Binding-site contacts:
Ligand atom C44 contacts residue PHE40 of chain 1.C at 3.4 Å (hydrophobic).
Ligand atom C13 contacts residue GLY233 of chain 1.C at 3.5 Å.
Ligand atom O34 contacts residue SER207 of chain 1.C at 3.1 Å (h-bond).
Ligand atom N8 contacts residue SER229 of chain 1.C at 2.9 Å (h-bond).
Ligand atom C19 contacts residue GLY231 of chain 1.C at 3.4 Å.
Ligand atom C44 contacts residue CYS41 of chain 1.C at 3.5 Å (hydrophobic).
Ligand atom N8 contacts residue SER207 of chain 1.C at 3.4 Å (h-bond).
Ligand atom C7 contacts residue SER207 of chain 1.C at 3.8 Å.
Ligand atom N20 contacts residue GLY231 of chain 1.C at 2.9 Å (h-bond).
Ligand atom C28 contacts residue TRP230 of chain 1.C at 3.7 Å (hydrophobic).
Ligand atom C2 contacts residue HIS56 of chain 1.C at 3.4 Å.
Ligand atom C43 contacts residue CYS41 of chain 1.C at 3.7 Å (hydrophobic).
Ligand atom C13 contacts residue GLY231 of chain 1.C at 3.6 Å.
Ligand atom C15 contacts residue ILE228 of chain 1.C at 3.7 Å (hydrophobic).
Ligand atom C14 contacts residue TRP230 of chain 1.C at 3.7 Å (hydrophobic).
Ligand atom O18 contacts residue TRP230 of chain 1.C at 3.1 Å.
Ligand atom O18 contacts residue GLY231 of chain 1.C at 3.0 Å (h-bond).
Ligand atom C31 contacts residue TYR102 of chain 1.C at 3.6 Å (hydrophobic).
Ligand atom C22 contacts residue GLY231 of chain 1.C at 3.4 Å.
Ligand atom S12 contacts residue GLN204 of chain 1.C at 3.8 Å.
Ligand atom C14 contacts residue GLY231 of chain 1.C at 3.6 Å.
Ligand atom C17 contacts residue GLY231 of chain 1.C at 3.6 Å.
Ligand atom O34 contacts residue HIS56 of chain 1.C at 3.6 Å.
Ligand atom C30 contacts residue VAL100 of chain 1.C at 3.6 Å (hydrophobic).
Ligand atom C13 contacts residue ALA202 of chain 1.C at 3.8 Å (hydrophobic).
Ligand atom C30 contacts residue TYR102 of chain 1.C at 3.6 Å (hydrophobic).
Ligand atom S12 contacts residue CYS203 of chain 1.C at 3.7 Å.
Ligand atom C23 contacts residue CYS234 of chain 1.C at 3.8 Å (hydrophobic).
Ligand atom C25 contacts residue GLN204 of chain 1.C at 3.4 Å.
Ligand atom C24 contacts residue GLN204 of chain 1.C at 3.5 Å.
Ligand atom C10 contacts residue SER207 of chain 1.C at 3.6 Å.
Ligand atom C2 contacts residue TYR102 of chain 1.C at 3.5 Å (hydrophobic).
Ligand atom C21 contacts residue GLY231 of chain 1.C at 3.6 Å.
Ligand atom C42 contacts residue CYS57 of chain 1.C at 3.2 Å (hydrophobic).
Ligand atom C4 contacts residue SER229 of chain 1.C at 3.7 Å.
Ligand atom C43 contacts residue CYS57 of chain 1.C at 3.8 Å (hydrophobic).
Ligand atom C15 contacts residue TRP230 of chain 1.C at 3.7 Å (hydrophobic).
Ligand atom C35 contacts residue SER207 of chain 1.C at 3.6 Å.
Ligand atom C11 contacts residue CYS203 of chain 1.C at 3.8 Å (hydrophobic).
Ligand atom C29 contacts residue TYR102 of chain 1.C at 3.6 Å (hydrophobic).

A small-molecule ligand and the protein it binds are described below.
Small molecule (SMILES): C[C@H]1N=C(N2CCN(C(=O)[C@@H](CC3CCCCC3)NC3CCCCC3)[C@H](C(=O)NCc3cccs3)C2)O[C@H]1c1ccccc1

Sequence of chain 1.C:
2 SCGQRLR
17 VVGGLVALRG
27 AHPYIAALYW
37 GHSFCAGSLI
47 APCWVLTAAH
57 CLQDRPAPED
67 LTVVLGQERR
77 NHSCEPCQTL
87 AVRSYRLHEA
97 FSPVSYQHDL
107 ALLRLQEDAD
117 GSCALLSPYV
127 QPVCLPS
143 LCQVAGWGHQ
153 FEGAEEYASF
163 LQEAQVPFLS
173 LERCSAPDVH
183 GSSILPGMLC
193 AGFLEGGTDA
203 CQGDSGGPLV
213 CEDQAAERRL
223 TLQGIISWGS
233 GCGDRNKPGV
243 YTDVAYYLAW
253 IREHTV